Sequence of chain 1.G:
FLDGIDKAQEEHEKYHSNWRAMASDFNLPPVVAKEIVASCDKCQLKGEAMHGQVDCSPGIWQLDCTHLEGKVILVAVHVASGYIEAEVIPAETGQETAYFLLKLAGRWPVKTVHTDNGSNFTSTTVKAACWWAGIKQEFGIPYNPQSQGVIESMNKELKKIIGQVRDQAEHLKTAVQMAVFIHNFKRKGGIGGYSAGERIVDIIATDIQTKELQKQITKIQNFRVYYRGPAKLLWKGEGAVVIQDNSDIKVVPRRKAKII

This protein binds this small molecule.
Small molecule (SMILES): C[C@@H]1CCO[C@H]2Cn3cc(C(=O)NCc4ccc(F)cc4F)c(=O)c(O)c3C(=O)N12

Binding-site contacts:
Ligand atom OAE contacts residue MG1 of chain 1.R at 2.1 Å.
Ligand atom CAZ contacts residue MG1 of chain 1.R at 2.8 Å.
Ligand atom OAE contacts residue MG1 of chain 1.Q at 2.1 Å.
Ligand atom CAV contacts residue PRO149 of chain 1.G at 4.0 Å (hydrophobic).
Ligand atom CAR contacts residue PRO149 of chain 1.G at 3.8 Å (hydrophobic).
Ligand atom OAD contacts residue GLU156 of chain 1.G at 2.5 Å (salt-bridge).
Ligand atom OAB contacts residue PRO149 of chain 1.G at 3.4 Å.
Ligand atom CAW contacts residue ASP120 of chain 1.G at 4.0 Å.
Ligand atom OAC contacts residue ASP120 of chain 1.G at 2.9 Å (salt-bridge).
Ligand atom CAS contacts residue ASP120 of chain 1.G at 3.6 Å.
Ligand atom CAY contacts residue ASP120 of chain 1.G at 4.2 Å.
Ligand atom OAD contacts residue MG1 of chain 1.R at 2.1 Å.
Ligand atom CAL contacts residue TYR147 of chain 1.G at 4.1 Å (hydrophobic).
Ligand atom CAW contacts residue MG1 of chain 1.Q at 3.3 Å.
Ligand atom OAE contacts residue ASP68 of chain 1.G at 3.1 Å (salt-bridge).
Ligand atom FAG contacts residue GLU156 of chain 1.G at 2.9 Å.
Ligand atom CAW contacts residue MG1 of chain 1.R at 2.9 Å.
Ligand atom OAE contacts residue GLU156 of chain 1.G at 3.2 Å (salt-bridge).
Ligand atom CBA contacts residue GLY122 of chain 1.G at 4.2 Å.
Ligand atom CAW contacts residue GLU156 of chain 1.G at 3.6 Å.
Ligand atom CAJ contacts residue PRO149 of chain 1.G at 3.4 Å (hydrophobic).
Ligand atom OAQ contacts residue TYR147 of chain 1.G at 3.9 Å.
Ligand atom CAU contacts residue PRO149 of chain 1.G at 3.6 Å (hydrophobic).
Ligand atom CAZ contacts residue GLU156 of chain 1.G at 3.3 Å.
Ligand atom OAE contacts residue ASP120 of chain 1.G at 3.2 Å (salt-bridge).
Ligand atom OAD contacts residue ASP68 of chain 1.G at 3.9 Å.
Ligand atom OAC contacts residue ASP68 of chain 1.G at 4.1 Å.
Ligand atom CAX contacts residue PRO149 of chain 1.G at 4.1 Å (hydrophobic).
Ligand atom FAF contacts residue PRO149 of chain 1.G at 4.0 Å.
Ligand atom CAS contacts residue MG1 of chain 1.Q at 3.1 Å.
Ligand atom FAG contacts residue PRO149 of chain 1.G at 3.9 Å.
Ligand atom CAH contacts residue PRO149 of chain 1.G at 4.2 Å (hydrophobic).
Ligand atom CAJ contacts residue GLU156 of chain 1.G at 3.9 Å.
Ligand atom CAX contacts residue MG1 of chain 1.R at 4.2 Å.
Ligand atom CAU contacts residue GLU156 of chain 1.G at 3.9 Å.
Ligand atom CAT contacts residue PRO149 of chain 1.G at 3.8 Å (hydrophobic).
Ligand atom FAF contacts residue GLN150 of chain 1.G at 3.5 Å.
Ligand atom CAM contacts residue GLY122 of chain 1.G at 3.8 Å.
Ligand atom CAY contacts residue MG1 of chain 1.Q at 3.6 Å.
Ligand atom OAC contacts residue MG1 of chain 1.Q at 2.1 Å.